Sequence of chain 1.F:
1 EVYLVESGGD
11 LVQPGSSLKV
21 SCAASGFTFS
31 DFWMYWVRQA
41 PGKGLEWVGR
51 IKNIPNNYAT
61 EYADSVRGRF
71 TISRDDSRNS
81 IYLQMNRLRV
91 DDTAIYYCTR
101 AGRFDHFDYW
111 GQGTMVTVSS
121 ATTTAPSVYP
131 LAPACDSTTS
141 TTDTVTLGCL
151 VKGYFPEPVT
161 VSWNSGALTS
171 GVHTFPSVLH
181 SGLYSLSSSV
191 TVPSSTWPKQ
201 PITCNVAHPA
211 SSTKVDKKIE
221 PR

Binding-site contacts:
Ligand atom C1 contacts residue ASP114 of chain 1.B at 4.4 Å.
Ligand atom C1 contacts residue PHE104 of chain 1.F at 3.7 Å (hydrophobic).
Ligand atom O7 contacts residue TYR180 of chain 1.B at 4.0 Å.
Ligand atom C2 contacts residue PHE104 of chain 1.F at 4.1 Å (hydrophobic).
Ligand atom C6 contacts residue ASN117 of chain 1.B at 4.4 Å.
Ligand atom C1 contacts residue ASN117 of chain 1.B at 1.5 Å.
Ligand atom O4 contacts residue PHE104 of chain 1.F at 3.9 Å.
Ligand atom O5 contacts residue TYR180 of chain 1.B at 4.4 Å.
Ligand atom C2 contacts residue ASP114 of chain 1.B at 4.3 Å.
Ligand atom C7 contacts residue ASP114 of chain 1.B at 3.3 Å.
Ligand atom C6 contacts residue ARG103 of chain 1.F at 4.4 Å.
Ligand atom C5 contacts residue PHE104 of chain 1.F at 3.6 Å (hydrophobic).
Ligand atom O6 contacts residue TYR180 of chain 1.B at 4.0 Å.
Ligand atom O5 contacts residue ASN117 of chain 1.B at 2.4 Å (h-bond).
Ligand atom C5 contacts residue ASN117 of chain 1.B at 3.7 Å.
Ligand atom C4 contacts residue PHE104 of chain 1.F at 4.0 Å (hydrophobic).
Ligand atom C7 contacts residue ASN117 of chain 1.B at 3.7 Å.
Ligand atom C3 contacts residue PHE104 of chain 1.F at 3.6 Å (hydrophobic).
Ligand atom O7 contacts residue GLU113 of chain 1.B at 4.3 Å.
Ligand atom O7 contacts residue ASP114 of chain 1.B at 4.4 Å.
Ligand atom N2 contacts residue ASP114 of chain 1.B at 3.0 Å (salt-bridge).
Ligand atom O7 contacts residue ASN117 of chain 1.B at 4.1 Å.
Ligand atom C4 contacts residue ASN117 of chain 1.B at 4.2 Å.
Ligand atom N2 contacts residue PHE104 of chain 1.F at 4.2 Å.
Ligand atom C3 contacts residue ASN117 of chain 1.B at 3.8 Å.
Ligand atom N2 contacts residue ASN117 of chain 1.B at 2.8 Å (h-bond).
Ligand atom O5 contacts residue PHE104 of chain 1.F at 4.2 Å.
Ligand atom C5 contacts residue ARG103 of chain 1.F at 4.4 Å.
Ligand atom C2 contacts residue ASN117 of chain 1.B at 2.4 Å.
Ligand atom C8 contacts residue ASP114 of chain 1.B at 2.6 Å.
Ligand atom C6 contacts residue PHE104 of chain 1.F at 4.5 Å (hydrophobic).

A small-molecule ligand and the protein it binds are described below.
Small molecule (SMILES): CC(=O)N[C@@H]1[C@@H](O)[C@H](O)[C@@H](CO)O[C@H]1O

Sequence of chain 1.B:
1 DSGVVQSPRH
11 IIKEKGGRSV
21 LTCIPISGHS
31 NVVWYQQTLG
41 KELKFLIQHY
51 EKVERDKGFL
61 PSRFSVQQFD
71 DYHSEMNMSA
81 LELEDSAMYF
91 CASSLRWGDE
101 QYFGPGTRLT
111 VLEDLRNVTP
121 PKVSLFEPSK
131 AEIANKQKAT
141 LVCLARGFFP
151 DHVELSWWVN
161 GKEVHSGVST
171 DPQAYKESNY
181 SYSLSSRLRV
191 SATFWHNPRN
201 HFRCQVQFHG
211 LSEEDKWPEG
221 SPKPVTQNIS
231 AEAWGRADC